This small molecule binds to this protein.
Small molecule (SMILES): OC[C@H]1O[C@@H](OCc2cn([C@H]3[C@H](O)[C@@H](O)[C@H](c4cn([C@H]5[C@H](O)[C@@H](O)[C@H](n6cc([C@@H]7O[C@H](CO)[C@@H](n8cc(CO[C@@H]9O[C@H](CO)[C@H](O)[C@H](O)[C@H]9O)nn8)[C@H](O)[C@H]7O)nn6)O[C@@H]5CO)nn4)O[C@@H]3CO)nn2)[C@H](O)[C@@H](O)[C@H]1O

Sequence of chain 1.D:
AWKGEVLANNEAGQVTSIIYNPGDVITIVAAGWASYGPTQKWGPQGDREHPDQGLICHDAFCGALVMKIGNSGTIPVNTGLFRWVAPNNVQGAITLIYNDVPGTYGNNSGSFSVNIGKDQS

Sequence of chain 1.C:
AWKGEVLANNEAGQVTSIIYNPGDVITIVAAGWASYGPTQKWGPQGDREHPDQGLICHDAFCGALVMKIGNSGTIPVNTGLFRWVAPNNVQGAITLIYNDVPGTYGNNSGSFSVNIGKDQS

Binding-site contacts:
Ligand atom OB0 contacts residue TYR36 of chain 1.C at 3.4 Å (h-bond).
Ligand atom O26 contacts residue TYR36 of chain 1.D at 3.4 Å (h-bond).
Ligand atom O25 contacts residue TYR36 of chain 1.D at 3.1 Å (h-bond).
Ligand atom OB0 contacts residue THR104 of chain 1.C at 3.3 Å (h-bond).
Ligand atom OA3 contacts residue HIS50 of chain 1.C at 3.4 Å (h-bond).
Ligand atom O21 contacts residue TYR36 of chain 1.D at 3.5 Å.
Ligand atom O31 contacts residue HIS50 of chain 1.D at 2.7 Å (h-bond).
Ligand atom C28 contacts residue CA1 of chain 1.J at 3.4 Å.
Ligand atom OA9 contacts residue ASN107 of chain 1.C at 3.1 Å (h-bond).
Ligand atom C29 contacts residue ASP100 of chain 1.D at 3.5 Å.
Ligand atom O25 contacts residue CA1 of chain 1.J at 2.5 Å.
Ligand atom O26 contacts residue CA1 of chain 1.J at 2.5 Å.
Ligand atom CA7 contacts residue TYR36 of chain 1.C at 3.5 Å (hydrophobic).
Ligand atom O25 contacts residue THR104 of chain 1.D at 3.3 Å (h-bond).
Ligand atom OB0 contacts residue CA1 of chain 1.I at 2.5 Å.
Ligand atom CA5 contacts residue CA1 of chain 1.I at 3.4 Å.
Ligand atom CB3 contacts residue ASP100 of chain 1.C at 3.5 Å.
Ligand atom O5 contacts residue TYR36 of chain 1.D at 3.0 Å (h-bond).
Ligand atom C27 contacts residue TYR36 of chain 1.D at 3.5 Å (hydrophobic).
Ligand atom O21 contacts residue HIS50 of chain 1.D at 3.4 Å (h-bond).
Ligand atom OB1 contacts residue TYR36 of chain 1.C at 3.1 Å (h-bond).
Ligand atom O26 contacts residue ASN107 of chain 1.D at 2.9 Å (h-bond).
Ligand atom CA6 contacts residue CA1 of chain 1.I at 3.4 Å.
Ligand atom CA5 contacts residue THR104 of chain 1.C at 3.4 Å.
Ligand atom OB2 contacts residue HIS50 of chain 1.C at 2.7 Å (h-bond).
Ligand atom OB0 contacts residue ASN107 of chain 1.C at 2.9 Å (h-bond).
Ligand atom C29 contacts residue HIS50 of chain 1.D at 3.5 Å.
Ligand atom OB1 contacts residue CA1 of chain 1.I at 2.5 Å.
Ligand atom C23 contacts residue CA1 of chain 1.J at 3.5 Å.
Ligand atom O25 contacts residue ASP100 of chain 1.D at 2.6 Å (salt-bridge).
Ligand atom OB1 contacts residue THR104 of chain 1.C at 3.4 Å (h-bond).
Ligand atom O31 contacts residue GLN53 of chain 1.D at 2.7 Å (h-bond).
Ligand atom O88 contacts residue TYR36 of chain 1.C at 2.9 Å (h-bond).
Ligand atom O30 contacts residue ASN107 of chain 1.D at 3.1 Å (h-bond).
Ligand atom C23 contacts residue THR104 of chain 1.D at 3.4 Å.
Ligand atom OA3 contacts residue TYR36 of chain 1.C at 3.5 Å.
Ligand atom OB1 contacts residue ASP100 of chain 1.C at 2.6 Å (salt-bridge).
Ligand atom O26 contacts residue THR104 of chain 1.D at 3.3 Å (h-bond).
Ligand atom O73 contacts residue GLN40 of chain 1.C at 3.2 Å (h-bond).
Ligand atom OB2 contacts residue GLN53 of chain 1.C at 2.7 Å (h-bond).